Binding-site contacts:
Ligand atom CB contacts residue ZDC1 of chain 1.S at 3.8 Å.
Ligand atom CD contacts residue ZDC1 of chain 1.S at 3.1 Å.
Ligand atom N contacts residue SER23 of chain 1.F at 4.2 Å.
Ligand atom O contacts residue SER23 of chain 1.F at 4.2 Å.
Ligand atom CD contacts residue GLY24 of chain 1.F at 3.8 Å.
Ligand atom NZ contacts residue SER23 of chain 1.F at 4.4 Å.
Ligand atom NZ contacts residue ZDC1 of chain 1.S at 2.4 Å (h-bond).
Ligand atom O contacts residue SER23 of chain 1.F at 4.3 Å.
Ligand atom NZ contacts residue THR45 of chain 1.F at 4.2 Å.
Ligand atom CE contacts residue SER23 of chain 1.F at 4.0 Å.
Ligand atom CA contacts residue SER23 of chain 1.F at 4.0 Å.
Ligand atom CD contacts residue SER23 of chain 1.F at 3.6 Å.
Ligand atom CE contacts residue SER23 of chain 1.F at 4.3 Å.
Ligand atom CD contacts residue SER23 of chain 1.F at 3.8 Å.
Ligand atom C contacts residue SER23 of chain 1.F at 4.1 Å.
Ligand atom CD contacts residue ZDC1 of chain 1.S at 3.3 Å.
Ligand atom CG contacts residue ZDC1 of chain 1.S at 3.2 Å.
Ligand atom O contacts residue ASN70 of chain 1.F at 4.4 Å.
Ligand atom CB contacts residue SER23 of chain 1.F at 4.3 Å.
Ligand atom CB contacts residue SER23 of chain 1.F at 3.8 Å.
Ligand atom CE contacts residue THR45 of chain 1.F at 4.0 Å.
Ligand atom CE contacts residue ZDC1 of chain 1.S at 2.4 Å.
Ligand atom CE contacts residue ZDC1 of chain 1.S at 3.3 Å.
Ligand atom CB contacts residue GLY24 of chain 1.F at 4.2 Å.
Ligand atom NZ contacts residue ZDC1 of chain 1.S at 1.2 Å.

This small molecule binds to this protein.
Small molecule (SMILES): CC[C@@H]1NC(=O)[C@@H]2CSCc3cc(cc(c3C)CSC[C@@H](C(=O)N[C@@H](CC(C)C)C(=O)N[C@@H](CC(C)C)C(=O)N[C@@H](CCCCN)C(N)=O)NC(=O)[C@@H](CCCCN)NC1=O)C(=O)N[C@H](C)C(=O)N[C@H](C)C(=O)N[C@@H](CC(C)C)C(=O)N[C@@H](C)C(=O)N[C@H](CCCCN)C(=O)N2

Sequence of chain 1.F:
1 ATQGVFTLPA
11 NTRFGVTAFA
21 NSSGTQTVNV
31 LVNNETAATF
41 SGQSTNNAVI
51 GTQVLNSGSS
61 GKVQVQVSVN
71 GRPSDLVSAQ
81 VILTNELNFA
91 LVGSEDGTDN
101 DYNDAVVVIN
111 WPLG